Binding-site contacts:
Ligand atom O1 contacts residue ILE476 of chain 1.B at 3.8 Å.
Ligand atom O1 contacts residue TPP1 of chain 1.I at 3.0 Å.
Ligand atom O2 contacts residue ASP28 of chain 1.A at 4.1 Å.
Ligand atom N contacts residue ASP28 of chain 1.A at 2.9 Å (salt-bridge).
Ligand atom O3 contacts residue GLY413 of chain 1.B at 4.5 Å.
Ligand atom O2 contacts residue HIS114 of chain 1.A at 4.2 Å.
Ligand atom C1 contacts residue TPP1 of chain 1.I at 2.9 Å.
Ligand atom C3 contacts residue ILE476 of chain 1.B at 4.0 Å (hydrophobic).
Ligand atom C3 contacts residue TPP1 of chain 1.I at 2.7 Å.
Ligand atom C1 contacts residue ASP28 of chain 1.A at 4.2 Å.
Ligand atom N contacts residue ILE480 of chain 1.B at 4.1 Å.
Ligand atom N contacts residue TPP1 of chain 1.I at 3.4 Å.
Ligand atom C2 contacts residue GLN477 of chain 1.B at 4.3 Å.
Ligand atom C1 contacts residue ILE480 of chain 1.B at 3.9 Å (hydrophobic).
Ligand atom O1 contacts residue ILE480 of chain 1.B at 3.5 Å.
Ligand atom C3 contacts residue THR388 of chain 1.B at 3.4 Å.
Ligand atom O2 contacts residue ILE480 of chain 1.B at 3.6 Å.
Ligand atom O2 contacts residue PHE292 of chain 1.B at 3.8 Å.
Ligand atom O2 contacts residue TPP1 of chain 1.I at 4.2 Å.
Ligand atom O3 contacts residue TPP1 of chain 1.I at 2.6 Å.
Ligand atom C3 contacts residue PHE292 of chain 1.B at 4.2 Å (hydrophobic).
Ligand atom N contacts residue GLY27 of chain 1.A at 3.7 Å.
Ligand atom O3 contacts residue ASP28 of chain 1.A at 4.5 Å.
Ligand atom C2 contacts residue TPP1 of chain 1.I at 1.8 Å.
Ligand atom O1 contacts residue GLN477 of chain 1.B at 3.2 Å.
Ligand atom N contacts residue GLN477 of chain 1.B at 3.5 Å (h-bond).
Ligand atom C1 contacts residue GLN477 of chain 1.B at 4.1 Å.
Ligand atom O3 contacts residue HIS115 of chain 1.A at 3.2 Å (h-bond).

Sequence of chain 1.B:
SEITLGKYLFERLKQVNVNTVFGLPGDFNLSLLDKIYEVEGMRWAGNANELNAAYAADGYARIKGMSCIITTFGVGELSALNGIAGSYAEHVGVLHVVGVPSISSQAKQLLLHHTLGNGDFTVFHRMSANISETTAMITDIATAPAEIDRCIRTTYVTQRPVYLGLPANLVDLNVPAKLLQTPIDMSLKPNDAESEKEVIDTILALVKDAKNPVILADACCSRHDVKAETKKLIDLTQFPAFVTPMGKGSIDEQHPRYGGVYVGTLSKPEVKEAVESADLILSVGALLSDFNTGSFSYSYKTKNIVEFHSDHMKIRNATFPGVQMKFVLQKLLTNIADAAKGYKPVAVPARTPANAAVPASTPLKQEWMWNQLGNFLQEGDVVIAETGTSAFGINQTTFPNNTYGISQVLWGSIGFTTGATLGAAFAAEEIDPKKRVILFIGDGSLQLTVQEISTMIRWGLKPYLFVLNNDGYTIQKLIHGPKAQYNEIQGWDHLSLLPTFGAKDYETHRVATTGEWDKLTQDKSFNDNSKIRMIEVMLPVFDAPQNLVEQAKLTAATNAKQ

A protein and the small-molecule ligand that binds it are described below.
Small molecule (SMILES): C[C@H](O)[C@](N)([O-])O

Sequence of chain 1.A:
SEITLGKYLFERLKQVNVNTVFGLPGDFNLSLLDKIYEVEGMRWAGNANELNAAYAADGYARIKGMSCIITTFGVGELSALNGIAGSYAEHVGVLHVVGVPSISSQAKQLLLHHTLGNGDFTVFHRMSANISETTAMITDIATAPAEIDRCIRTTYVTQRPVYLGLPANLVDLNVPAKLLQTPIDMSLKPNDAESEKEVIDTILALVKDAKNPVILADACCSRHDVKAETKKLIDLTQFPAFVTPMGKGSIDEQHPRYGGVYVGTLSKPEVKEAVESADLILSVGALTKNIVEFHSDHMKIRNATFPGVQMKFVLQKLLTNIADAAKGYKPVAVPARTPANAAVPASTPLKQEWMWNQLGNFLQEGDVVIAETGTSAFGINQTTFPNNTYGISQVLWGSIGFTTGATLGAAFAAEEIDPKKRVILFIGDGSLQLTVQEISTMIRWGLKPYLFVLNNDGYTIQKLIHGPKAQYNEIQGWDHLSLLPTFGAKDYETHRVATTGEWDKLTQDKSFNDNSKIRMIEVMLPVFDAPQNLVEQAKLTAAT